Binding-site contacts:
Ligand atom O15 contacts residue TRP227 of chain 1.A at 3.3 Å.
Ligand atom C20 contacts residue TRP227 of chain 1.A at 3.7 Å (hydrophobic).
Ligand atom C17 contacts residue GLY230 of chain 1.A at 3.5 Å.
Ligand atom C32 contacts residue TRP50 of chain 1.A at 3.5 Å (hydrophobic).
Ligand atom C18 contacts residue CYS201 of chain 1.A at 3.7 Å (hydrophobic).
Ligand atom O24 contacts residue GLY230 of chain 1.A at 3.2 Å (h-bond).
Ligand atom O24 contacts residue GLU229 of chain 1.A at 3.7 Å.
Ligand atom S11 contacts residue GLY228 of chain 1.A at 3.5 Å (h-bond).
Ligand atom N19 contacts residue CYS201 of chain 1.A at 3.7 Å.
Ligand atom C8 contacts residue TYR47 of chain 1.A at 3.8 Å (hydrophobic).
Ligand atom O24 contacts residue GLY228 of chain 1.A at 3.3 Å (h-bond).
Ligand atom N12 contacts residue GLY228 of chain 1.A at 2.7 Å (h-bond).
Ligand atom F6 contacts residue TRP227 of chain 1.A at 3.3 Å.
Ligand atom N22 contacts residue ASP199 of chain 1.A at 3.6 Å (salt-bridge).
Ligand atom O15 contacts residue GLY228 of chain 1.A at 3.0 Å (h-bond).
Ligand atom C27 contacts residue HIS43 of chain 1.A at 3.8 Å.
Ligand atom C27 contacts residue SER226 of chain 1.A at 3.7 Å.
Ligand atom N21 contacts residue VAL225 of chain 1.A at 3.2 Å.
Ligand atom F6 contacts residue ILE179 of chain 1.A at 3.7 Å.
Ligand atom N19 contacts residue ALA200 of chain 1.A at 3.2 Å (h-bond).
Ligand atom C33 contacts residue TRP50 of chain 1.A at 3.5 Å (hydrophobic).
Ligand atom C13 contacts residue GLY228 of chain 1.A at 3.8 Å.
Ligand atom C31 contacts residue GLU202 of chain 1.A at 3.4 Å.
Ligand atom N21 contacts residue TRP227 of chain 1.A at 3.4 Å.
Ligand atom C33 contacts residue TYR47 of chain 1.A at 3.3 Å (hydrophobic).
Ligand atom N9 contacts residue LYS52 of chain 1.A at 2.8 Å (salt-bridge).
Ligand atom C2 contacts residue TRP50 of chain 1.A at 3.8 Å (hydrophobic).
Ligand atom N22 contacts residue TRP227 of chain 1.A at 3.3 Å (h-bond).
Ligand atom C8 contacts residue LYS52 of chain 1.A at 3.2 Å.
Ligand atom C10 contacts residue GLY228 of chain 1.A at 3.6 Å.
Ligand atom C30 contacts residue GLU202 of chain 1.A at 3.4 Å.
Ligand atom F1 contacts residue LEU96 of chain 1.A at 3.5 Å.
Ligand atom C8 contacts residue HIS43 of chain 1.A at 3.1 Å.
Ligand atom N9 contacts residue HIS43 of chain 1.A at 3.4 Å.
Ligand atom C28 contacts residue HIS43 of chain 1.A at 3.8 Å.
Ligand atom C3 contacts residue TRP50 of chain 1.A at 3.6 Å (hydrophobic).
Ligand atom C4 contacts residue TYR47 of chain 1.A at 3.6 Å (hydrophobic).
Ligand atom N22 contacts residue GLY238 of chain 1.A at 3.6 Å.
Ligand atom N22 contacts residue GLY228 of chain 1.A at 3.6 Å.
Ligand atom N29 contacts residue HIS43 of chain 1.A at 3.5 Å.

The small molecule below binds the protein below.
Small molecule (SMILES): NCCCN1CCN(C(=O)[C@H](CCCN=C(N)N)NS(=O)(=O)c2cccc(C(F)(F)F)c2)CC1

Sequence of chain 1.A:
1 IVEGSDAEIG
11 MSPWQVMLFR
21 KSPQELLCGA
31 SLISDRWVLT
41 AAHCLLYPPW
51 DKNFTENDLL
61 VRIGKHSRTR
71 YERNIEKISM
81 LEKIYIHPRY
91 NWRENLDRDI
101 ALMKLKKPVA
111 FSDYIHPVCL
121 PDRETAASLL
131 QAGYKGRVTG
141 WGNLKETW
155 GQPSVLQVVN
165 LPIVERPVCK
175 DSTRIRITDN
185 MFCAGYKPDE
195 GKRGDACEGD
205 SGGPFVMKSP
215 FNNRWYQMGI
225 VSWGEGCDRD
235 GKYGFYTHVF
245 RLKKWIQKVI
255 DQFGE